This small molecule binds to this protein.
Small molecule (SMILES): CC(=O)N[C@@H]1[C@@H](O)[C@H](O)[C@@H](CO)O[C@H]1O

Binding-site contacts:
Ligand atom C6 contacts residue LEU91 of chain 30.A at 3.7 Å (hydrophobic).
Ligand atom C8 contacts residue ASN87 of chain 30.A at 4.3 Å.
Ligand atom C5 contacts residue LEU151 of chain 30.A at 4.1 Å (hydrophobic).
Ligand atom C2 contacts residue ASN87 of chain 30.A at 2.4 Å.
Ligand atom O7 contacts residue ASN87 of chain 30.A at 3.0 Å (h-bond).
Ligand atom C6 contacts residue LEU151 of chain 30.A at 3.8 Å (hydrophobic).
Ligand atom C1 contacts residue ASN87 of chain 30.A at 1.4 Å.
Ligand atom O6 contacts residue LEU91 of chain 30.A at 4.1 Å.
Ligand atom N2 contacts residue ASN87 of chain 30.A at 2.8 Å (h-bond).
Ligand atom O4 contacts residue LEU151 of chain 30.A at 4.1 Å.
Ligand atom C7 contacts residue ASP85 of chain 30.A at 4.4 Å.
Ligand atom C4 contacts residue ASN87 of chain 30.A at 4.2 Å.
Ligand atom C7 contacts residue ASN87 of chain 30.A at 3.1 Å.
Ligand atom C5 contacts residue ASN87 of chain 30.A at 3.7 Å.
Ligand atom C3 contacts residue ASN87 of chain 30.A at 3.8 Å.
Ligand atom O5 contacts residue ASN87 of chain 30.A at 2.4 Å (h-bond).
Ligand atom O7 contacts residue ASP85 of chain 30.A at 3.4 Å (salt-bridge).
Ligand atom C1 contacts residue SER89 of chain 30.A at 4.5 Å.

Sequence of chain 30.A:
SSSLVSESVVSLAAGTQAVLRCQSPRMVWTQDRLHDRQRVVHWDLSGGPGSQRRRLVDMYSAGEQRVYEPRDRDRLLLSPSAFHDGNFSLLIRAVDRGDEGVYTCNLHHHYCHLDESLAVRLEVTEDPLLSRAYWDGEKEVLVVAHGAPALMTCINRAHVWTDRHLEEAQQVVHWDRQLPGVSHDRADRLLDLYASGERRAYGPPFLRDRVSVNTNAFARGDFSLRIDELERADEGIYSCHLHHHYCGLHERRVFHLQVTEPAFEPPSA